Binding-site contacts:
Ligand atom C7 contacts residue ASN260 of chain 1.G at 4.1 Å.
Ligand atom C7 contacts residue SER443 of chain 1.G at 3.8 Å.
Ligand atom O7 contacts residue CYS441 of chain 1.G at 3.6 Å.
Ligand atom C1 contacts residue SER443 of chain 1.G at 3.5 Å.
Ligand atom O4 contacts residue VAL442 of chain 1.G at 4.0 Å.
Ligand atom C6 contacts residue NAG1 of chain 1.PA at 3.8 Å.
Ligand atom C5 contacts residue ASN260 of chain 1.G at 3.7 Å.
Ligand atom O6 contacts residue SER207 of chain 1.G at 3.8 Å.
Ligand atom C7 contacts residue VAL442 of chain 1.G at 3.9 Å (hydrophobic).
Ligand atom C8 contacts residue VAL442 of chain 1.G at 4.1 Å (hydrophobic).
Ligand atom C7 contacts residue ASN374 of chain 1.G at 3.8 Å.
Ligand atom C2 contacts residue ASN260 of chain 1.G at 2.5 Å.
Ligand atom C1 contacts residue GLU209 of chain 1.G at 3.9 Å.
Ligand atom C5 contacts residue VAL442 of chain 1.G at 3.6 Å (hydrophobic).
Ligand atom C4 contacts residue GLU209 of chain 1.G at 3.5 Å.
Ligand atom N2 contacts residue SER443 of chain 1.G at 2.9 Å (h-bond).
Ligand atom O6 contacts residue GLU209 of chain 1.G at 3.6 Å.
Ligand atom C1 contacts residue ASN260 of chain 1.G at 1.5 Å.
Ligand atom O7 contacts residue PRO210 of chain 1.G at 4.0 Å.
Ligand atom C3 contacts residue ASN260 of chain 1.G at 3.9 Å.
Ligand atom O7 contacts residue VAL442 of chain 1.G at 3.1 Å (h-bond).
Ligand atom C8 contacts residue LEU259 of chain 1.G at 3.5 Å (hydrophobic).
Ligand atom O5 contacts residue NAG1 of chain 1.PA at 3.3 Å.
Ligand atom N2 contacts residue ASN260 of chain 1.G at 3.0 Å (h-bond).
Ligand atom C5 contacts residue GLU209 of chain 1.G at 3.4 Å.
Ligand atom O7 contacts residue ASN374 of chain 1.G at 3.2 Å (h-bond).
Ligand atom C6 contacts residue SER207 of chain 1.G at 4.1 Å.
Ligand atom O5 contacts residue GLU209 of chain 1.G at 3.4 Å (salt-bridge).
Ligand atom C5 contacts residue NAG1 of chain 1.PA at 3.8 Å.
Ligand atom C8 contacts residue SER443 of chain 1.G at 4.1 Å.
Ligand atom C2 contacts residue SER443 of chain 1.G at 3.4 Å.
Ligand atom O5 contacts residue ASN260 of chain 1.G at 2.4 Å (h-bond).
Ligand atom C6 contacts residue GLU209 of chain 1.G at 3.0 Å.
Ligand atom C3 contacts residue GLU209 of chain 1.G at 4.1 Å.
Ligand atom C1 contacts residue NAG1 of chain 1.PA at 3.9 Å.
Ligand atom C8 contacts residue ASN374 of chain 1.G at 3.8 Å.
Ligand atom C8 contacts residue VAL252 of chain 1.G at 3.9 Å (hydrophobic).
Ligand atom C3 contacts residue SER443 of chain 1.G at 3.3 Å.
Ligand atom O3 contacts residue GLU209 of chain 1.G at 3.7 Å.
Ligand atom O6 contacts residue GLY376 of chain 1.G at 3.3 Å.

A small-molecule ligand and the protein it binds are described below.
Small molecule (SMILES): CC(=O)N[C@H]1[C@H](O[C@H]2[C@H](O)[C@@H](NC(C)=O)CO[C@@H]2CO)O[C@H](CO)[C@@H](O[C@@H]2O[C@H](CO)[C@@H](O)[C@H](O[C@H]3O[C@H](CO)[C@@H](O)[C@H](O)[C@@H]3O)[C@@H]2O)[C@@H]1O

Sequence of chain 1.G:
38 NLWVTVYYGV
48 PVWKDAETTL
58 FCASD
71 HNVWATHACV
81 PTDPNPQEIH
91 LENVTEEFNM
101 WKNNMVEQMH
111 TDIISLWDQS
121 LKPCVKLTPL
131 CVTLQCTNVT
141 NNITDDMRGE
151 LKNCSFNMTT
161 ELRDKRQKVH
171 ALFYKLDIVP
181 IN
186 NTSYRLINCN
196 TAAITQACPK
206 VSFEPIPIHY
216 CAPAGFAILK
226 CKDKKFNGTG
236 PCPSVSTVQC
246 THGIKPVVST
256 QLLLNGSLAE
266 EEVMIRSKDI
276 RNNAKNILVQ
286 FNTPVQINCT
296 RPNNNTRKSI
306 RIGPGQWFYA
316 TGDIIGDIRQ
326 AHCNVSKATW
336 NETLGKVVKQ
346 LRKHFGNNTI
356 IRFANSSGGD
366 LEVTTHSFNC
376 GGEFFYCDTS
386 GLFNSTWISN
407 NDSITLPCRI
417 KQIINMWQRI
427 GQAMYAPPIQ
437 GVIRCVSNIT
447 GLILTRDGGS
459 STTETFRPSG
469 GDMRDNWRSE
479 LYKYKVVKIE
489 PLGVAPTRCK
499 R